Binding-site contacts:
Ligand atom C18 contacts residue TYR97 of chain 1.A at 3.3 Å (hydrophobic).
Ligand atom C31 contacts residue ASP13 of chain 1.A at 3.2 Å.
Ligand atom C20 contacts residue GLU63 of chain 1.A at 3.3 Å.
Ligand atom C23 contacts residue HIS96 of chain 1.A at 3.4 Å.
Ligand atom C31 contacts residue GLY61 of chain 1.A at 3.2 Å.
Ligand atom N17 contacts residue GLU63 of chain 1.A at 3.5 Å.
Ligand atom N17 contacts residue HIS96 of chain 1.A at 2.9 Å (h-bond).
Ligand atom C33 contacts residue ASP13 of chain 1.A at 3.0 Å.
Ligand atom N29 contacts residue GLU63 of chain 1.A at 3.7 Å.
Ligand atom C09 contacts residue TYR65 of chain 1.A at 3.7 Å (hydrophobic).
Ligand atom C07 contacts residue ARG103 of chain 1.A at 3.5 Å.
Ligand atom C26 contacts residue GLU63 of chain 1.A at 3.5 Å.
Ligand atom C35 contacts residue GLY11 of chain 1.A at 3.3 Å.
Ligand atom C12 contacts residue ARG69 of chain 1.A at 3.5 Å.
Ligand atom C18 contacts residue HIS96 of chain 1.A at 3.6 Å.
Ligand atom C05 contacts residue GLN100 of chain 1.A at 3.6 Å.
Ligand atom O19 contacts residue GLU63 of chain 1.A at 3.3 Å (salt-bridge).
Ligand atom C28 contacts residue TYR97 of chain 1.A at 3.7 Å (hydrophobic).
Ligand atom C35 contacts residue TYR97 of chain 1.A at 3.4 Å (hydrophobic).
Ligand atom N27 contacts residue GLU63 of chain 1.A at 3.4 Å.
Ligand atom C05 contacts residue VAL104 of chain 1.A at 3.6 Å (hydrophobic).
Ligand atom C07 contacts residue ASP70 of chain 1.A at 3.0 Å.
Ligand atom C33 contacts residue GLY61 of chain 1.A at 2.9 Å.
Ligand atom N32 contacts residue ASP13 of chain 1.A at 2.5 Å (salt-bridge).
Ligand atom N32 contacts residue GLY61 of chain 1.A at 2.6 Å (h-bond).
Ligand atom N27 contacts residue TYR97 of chain 1.A at 3.2 Å (h-bond).
Ligand atom C06 contacts residue MET73 of chain 1.A at 3.6 Å (hydrophobic).
Ligand atom C09 contacts residue GLU64 of chain 1.A at 3.4 Å.
Ligand atom C24 contacts residue GLU63 of chain 1.A at 3.5 Å.
Ligand atom C28 contacts residue GLU63 of chain 1.A at 3.4 Å.
Ligand atom C07 contacts residue VAL104 of chain 1.A at 3.6 Å (hydrophobic).
Ligand atom N25 contacts residue GLU63 of chain 1.A at 3.0 Å (salt-bridge).
Ligand atom C22 contacts residue ASP93 of chain 1.A at 3.5 Å.
Ligand atom O19 contacts residue HIS96 of chain 1.A at 3.4 Å (h-bond).
Ligand atom C01 contacts residue TYR97 of chain 1.A at 3.3 Å (hydrophobic).
Ligand atom N17 contacts residue TYR65 of chain 1.A at 3.4 Å (h-bond).
Ligand atom C05 contacts residue MET73 of chain 1.A at 3.5 Å (hydrophobic).
Ligand atom C18 contacts residue GLU63 of chain 1.A at 3.3 Å.
Ligand atom C08 contacts residue ASP70 of chain 1.A at 3.1 Å.
Ligand atom C15 contacts residue GLU63 of chain 1.A at 3.6 Å.

The protein below binds the small molecule below.
Small molecule (SMILES): Cc1cccc2cccc(N3CCc4c(nc(OC[C@@H]5CCCN5C)nc4N4CCNC[C@H]4C)C3)c12

Sequence of chain 1.A:
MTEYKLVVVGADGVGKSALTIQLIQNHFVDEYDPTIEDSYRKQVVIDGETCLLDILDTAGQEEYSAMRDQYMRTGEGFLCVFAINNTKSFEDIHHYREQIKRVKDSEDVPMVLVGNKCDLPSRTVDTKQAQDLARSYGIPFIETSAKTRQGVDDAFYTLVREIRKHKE